This small molecule binds to this protein.
Small molecule (SMILES): O=C(O)c1cccc(O)c1

Sequence of chain 1.A:
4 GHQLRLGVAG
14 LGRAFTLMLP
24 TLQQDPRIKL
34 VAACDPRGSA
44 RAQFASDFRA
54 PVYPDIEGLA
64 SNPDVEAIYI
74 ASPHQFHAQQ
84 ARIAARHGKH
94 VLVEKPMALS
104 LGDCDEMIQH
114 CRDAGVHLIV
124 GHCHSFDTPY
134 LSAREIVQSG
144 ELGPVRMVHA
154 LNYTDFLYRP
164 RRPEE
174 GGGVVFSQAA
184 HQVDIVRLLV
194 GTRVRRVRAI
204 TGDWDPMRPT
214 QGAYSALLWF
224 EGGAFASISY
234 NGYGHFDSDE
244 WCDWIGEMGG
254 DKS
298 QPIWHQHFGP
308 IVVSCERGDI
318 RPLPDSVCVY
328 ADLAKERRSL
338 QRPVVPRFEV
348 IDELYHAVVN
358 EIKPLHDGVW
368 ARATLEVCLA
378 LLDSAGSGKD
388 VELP

Binding-site contacts:
Ligand atom C3 contacts residue GLU167 of chain 1.A at 3.9 Å.
Ligand atom C3 contacts residue HIS184 of chain 1.A at 3.5 Å.
Ligand atom O1' contacts residue LEU20 of chain 1.A at 3.7 Å.
Ligand atom C5 contacts residue ARG164 of chain 1.A at 3.9 Å.
Ligand atom C5 contacts residue MET251 of chain 1.A at 3.5 Å (hydrophobic).
Ligand atom O2' contacts residue NAD1 of chain 1.I at 3.9 Å.
Ligand atom C1' contacts residue HIS125 of chain 1.A at 3.8 Å.
Ligand atom O2' contacts residue HIS125 of chain 1.A at 3.1 Å (h-bond).
Ligand atom C3 contacts residue SER180 of chain 1.A at 4.0 Å.
Ligand atom O2' contacts residue HIS184 of chain 1.A at 3.8 Å.
Ligand atom C1 contacts residue HIS184 of chain 1.A at 4.1 Å.
Ligand atom O2' contacts residue GLU97 of chain 1.A at 3.6 Å.
Ligand atom C4 contacts residue GLN181 of chain 1.A at 3.7 Å.
Ligand atom C5 contacts residue GLU250 of chain 1.A at 3.3 Å.
Ligand atom O1' contacts residue GLU97 of chain 1.A at 3.9 Å.
Ligand atom C6 contacts residue ARG344 of chain 1.A at 3.7 Å.
Ligand atom C1' contacts residue GLU97 of chain 1.A at 4.0 Å.
Ligand atom C2 contacts residue HIS184 of chain 1.A at 3.4 Å.
Ligand atom C3 contacts residue GLN181 of chain 1.A at 3.5 Å.
Ligand atom C4 contacts residue HIS184 of chain 1.A at 4.2 Å.
Ligand atom C1 contacts residue LEU20 of chain 1.A at 4.3 Å (hydrophobic).
Ligand atom O3 contacts residue GLU167 of chain 1.A at 3.2 Å (salt-bridge).
Ligand atom C1 contacts residue NAD1 of chain 1.I at 3.6 Å.
Ligand atom C4 contacts residue GLU250 of chain 1.A at 3.4 Å.
Ligand atom C2 contacts residue GLU167 of chain 1.A at 4.3 Å.
Ligand atom C6 contacts residue LEU20 of chain 1.A at 3.7 Å (hydrophobic).
Ligand atom O2' contacts residue ARG344 of chain 1.A at 4.0 Å.
Ligand atom O3 contacts residue SER180 of chain 1.A at 2.8 Å (h-bond).
Ligand atom C6 contacts residue MET251 of chain 1.A at 3.6 Å (hydrophobic).
Ligand atom O3 contacts residue GLN181 of chain 1.A at 2.8 Å (h-bond).
Ligand atom O3 contacts residue HIS184 of chain 1.A at 3.8 Å.
Ligand atom O1' contacts residue HIS125 of chain 1.A at 4.3 Å.
Ligand atom O1' contacts residue ARG344 of chain 1.A at 3.2 Å (salt-bridge).
Ligand atom C2 contacts residue NAD1 of chain 1.I at 3.5 Å.
Ligand atom C1' contacts residue NAD1 of chain 1.I at 3.7 Å.
Ligand atom C1' contacts residue ARG344 of chain 1.A at 3.5 Å.
Ligand atom O2' contacts residue LYS98 of chain 1.A at 4.4 Å.
Ligand atom C6 contacts residue GLU250 of chain 1.A at 4.1 Å.
Ligand atom O1' contacts residue NAD1 of chain 1.I at 3.7 Å.
Ligand atom C1 contacts residue ARG344 of chain 1.A at 4.1 Å.